Binding-site contacts:
Ligand atom C8 contacts residue THR1100 of chain 1.C at 3.8 Å.
Ligand atom C5 contacts residue HIS1101 of chain 1.C at 3.4 Å.
Ligand atom C4 contacts residue HIS1101 of chain 1.C at 3.9 Å.
Ligand atom C1 contacts residue HIS1101 of chain 1.C at 3.6 Å.
Ligand atom O4 contacts residue HIS1101 of chain 1.C at 3.6 Å.
Ligand atom O5 contacts residue ASN1098 of chain 1.C at 2.3 Å (h-bond).
Ligand atom C3 contacts residue HIS1101 of chain 1.C at 3.6 Å.
Ligand atom C7 contacts residue ASN1098 of chain 1.C at 3.5 Å.
Ligand atom C2 contacts residue THR1100 of chain 1.C at 3.8 Å.
Ligand atom C5 contacts residue PHE1103 of chain 1.C at 4.3 Å (hydrophobic).
Ligand atom O5 contacts residue PHE1103 of chain 1.C at 3.9 Å.
Ligand atom O7 contacts residue ASN1098 of chain 1.C at 3.7 Å.
Ligand atom C1 contacts residue THR1100 of chain 1.C at 3.9 Å.
Ligand atom N2 contacts residue HIS1101 of chain 1.C at 4.4 Å.
Ligand atom C2 contacts residue HIS1101 of chain 1.C at 4.1 Å.
Ligand atom C8 contacts residue ASN1098 of chain 1.C at 3.6 Å.
Ligand atom C7 contacts residue THR1100 of chain 1.C at 3.9 Å.
Ligand atom C6 contacts residue PHE1103 of chain 1.C at 3.9 Å (hydrophobic).
Ligand atom C1 contacts residue ASN1098 of chain 1.C at 1.4 Å.
Ligand atom N2 contacts residue THR1100 of chain 1.C at 3.0 Å (h-bond).
Ligand atom C3 contacts residue ASN1098 of chain 1.C at 3.8 Å.
Ligand atom O6 contacts residue PHE1103 of chain 1.C at 4.0 Å.
Ligand atom C5 contacts residue ASN1098 of chain 1.C at 3.6 Å.
Ligand atom C2 contacts residue ASN1098 of chain 1.C at 2.5 Å.
Ligand atom N2 contacts residue ASN1098 of chain 1.C at 3.0 Å (h-bond).
Ligand atom C6 contacts residue HIS1101 of chain 1.C at 4.4 Å.
Ligand atom C3 contacts residue THR1100 of chain 1.C at 4.0 Å.
Ligand atom O5 contacts residue HIS1101 of chain 1.C at 3.9 Å.
Ligand atom C4 contacts residue ASN1098 of chain 1.C at 4.2 Å.

Sequence of chain 1.C:
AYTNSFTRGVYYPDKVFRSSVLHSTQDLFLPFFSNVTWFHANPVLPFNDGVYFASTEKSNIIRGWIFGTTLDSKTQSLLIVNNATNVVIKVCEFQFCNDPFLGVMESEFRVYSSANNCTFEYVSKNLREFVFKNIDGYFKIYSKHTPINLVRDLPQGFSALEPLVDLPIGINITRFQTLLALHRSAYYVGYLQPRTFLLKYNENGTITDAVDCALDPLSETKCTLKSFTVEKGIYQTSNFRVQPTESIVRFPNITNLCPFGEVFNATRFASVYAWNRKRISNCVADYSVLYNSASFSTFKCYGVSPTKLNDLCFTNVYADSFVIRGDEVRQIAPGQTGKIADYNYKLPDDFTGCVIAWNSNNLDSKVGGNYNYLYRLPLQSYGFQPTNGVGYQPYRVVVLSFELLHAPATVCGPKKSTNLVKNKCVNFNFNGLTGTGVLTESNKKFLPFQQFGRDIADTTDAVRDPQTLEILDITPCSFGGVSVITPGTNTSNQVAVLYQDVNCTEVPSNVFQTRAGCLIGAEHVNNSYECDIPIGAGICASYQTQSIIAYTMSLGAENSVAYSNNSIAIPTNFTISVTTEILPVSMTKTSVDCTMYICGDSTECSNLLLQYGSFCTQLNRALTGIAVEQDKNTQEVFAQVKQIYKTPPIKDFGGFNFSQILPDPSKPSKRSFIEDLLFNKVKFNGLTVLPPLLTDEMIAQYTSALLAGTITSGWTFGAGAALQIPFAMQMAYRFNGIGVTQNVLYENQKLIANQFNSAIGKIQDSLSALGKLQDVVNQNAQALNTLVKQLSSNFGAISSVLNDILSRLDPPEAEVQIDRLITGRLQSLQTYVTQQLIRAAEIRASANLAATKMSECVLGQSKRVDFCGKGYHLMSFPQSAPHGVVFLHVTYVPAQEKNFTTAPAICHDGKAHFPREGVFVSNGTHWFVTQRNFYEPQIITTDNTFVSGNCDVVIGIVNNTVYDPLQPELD

This small molecule binds to this protein.
Small molecule (SMILES): CC(=O)N[C@H]1[C@H](O[C@H]2[C@H](O)[C@@H](NC(C)=O)CO[C@@H]2CO)O[C@H](CO)[C@@H](O)[C@@H]1O